A protein and the small-molecule ligand that binds it are described below.
Small molecule (SMILES): Nc1ncnc2c1ncn2[C@@H]1O[C@H](CO)[C@@H](OP(=O)(O)O)[C@H]1O

Binding-site contacts:
Ligand atom O3P contacts residue TYR10 of chain 2.D at 2.7 Å (h-bond).
Ligand atom C5' contacts residue 3GP1 of chain 2.AA at 2.6 Å.
Ligand atom O5' contacts residue ILE83 of chain 2.D at 3.5 Å.
Ligand atom N9 contacts residue ALA87 of chain 2.D at 3.5 Å.
Ligand atom O2P contacts residue 3GP1 of chain 2.AA at 2.5 Å (h-bond).
Ligand atom N1 contacts residue TYR10 of chain 2.D at 3.5 Å.
Ligand atom P contacts residue 3GP1 of chain 2.AA at 1.6 Å.
Ligand atom N1 contacts residue ARG11 of chain 2.D at 2.9 Å (salt-bridge).
Ligand atom O5' contacts residue TYR10 of chain 2.C at 3.2 Å (h-bond).
Ligand atom O2P contacts residue ILE83 of chain 2.C at 3.6 Å.
Ligand atom O4' contacts residue ILE83 of chain 2.D at 3.4 Å.
Ligand atom C1' contacts residue ALA87 of chain 2.D at 3.7 Å (hydrophobic).
Ligand atom N3 contacts residue ALA87 of chain 2.D at 3.1 Å.
Ligand atom N6 contacts residue TYR10 of chain 2.D at 3.5 Å.
Ligand atom O5' contacts residue 3GP1 of chain 2.AA at 1.6 Å.
Ligand atom C8 contacts residue TYR10 of chain 2.D at 3.8 Å (hydrophobic).
Ligand atom N7 contacts residue TYR10 of chain 2.C at 3.8 Å.
Ligand atom O2' contacts residue ARG84 of chain 2.D at 3.6 Å.
Ligand atom O3P contacts residue 3GP1 of chain 2.AA at 2.5 Å (h-bond).
Ligand atom O3P contacts residue LYS25 of chain 2.C at 3.2 Å (salt-bridge).
Ligand atom C2 contacts residue ALA87 of chain 2.D at 3.5 Å (hydrophobic).
Ligand atom N6 contacts residue LEU13 of chain 2.D at 3.5 Å.
Ligand atom C4 contacts residue ALA87 of chain 2.D at 3.3 Å (hydrophobic).
Ligand atom O2' contacts residue PRO89 of chain 2.D at 3.2 Å.
Ligand atom N7 contacts residue TYR10 of chain 2.D at 3.4 Å.
Ligand atom C3' contacts residue 3GP1 of chain 2.AA at 3.1 Å.
Ligand atom C5' contacts residue ILE83 of chain 2.D at 3.8 Å (hydrophobic).
Ligand atom N6 contacts residue HIS4 of chain 2.C at 3.8 Å.
Ligand atom O3' contacts residue 3GP1 of chain 2.AA at 2.5 Å (h-bond).
Ligand atom O2P contacts residue MET80 of chain 2.C at 3.1 Å.
Ligand atom N3 contacts residue PRO89 of chain 2.D at 3.7 Å.
Ligand atom P contacts residue TYR10 of chain 2.D at 3.6 Å.
Ligand atom N6 contacts residue ARG11 of chain 2.D at 3.6 Å.
Ligand atom O3' contacts residue MET80 of chain 2.C at 3.8 Å.
Ligand atom C5' contacts residue MET80 of chain 2.D at 3.5 Å (hydrophobic).
Ligand atom C5 contacts residue TYR10 of chain 2.D at 3.6 Å (hydrophobic).
Ligand atom C2 contacts residue ARG11 of chain 2.D at 3.5 Å.
Ligand atom C6 contacts residue LEU13 of chain 2.D at 3.6 Å (hydrophobic).
Ligand atom C6 contacts residue TYR10 of chain 2.D at 3.5 Å (hydrophobic).
Ligand atom C8 contacts residue TYR10 of chain 2.C at 3.4 Å (hydrophobic).

Sequence of chain 2.D:
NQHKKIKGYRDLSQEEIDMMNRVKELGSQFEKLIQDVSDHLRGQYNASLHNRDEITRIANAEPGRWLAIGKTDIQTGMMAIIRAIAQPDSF

Sequence of chain 2.C:
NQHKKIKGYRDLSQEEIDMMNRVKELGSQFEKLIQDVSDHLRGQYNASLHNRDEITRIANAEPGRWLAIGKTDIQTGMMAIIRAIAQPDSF